This protein binds this small molecule.
Small molecule (SMILES): CC(=O)N[C@@H]1[C@@H](O)[C@H](O)[C@@H](CO)O[C@H]1O

Sequence of chain 1.A:
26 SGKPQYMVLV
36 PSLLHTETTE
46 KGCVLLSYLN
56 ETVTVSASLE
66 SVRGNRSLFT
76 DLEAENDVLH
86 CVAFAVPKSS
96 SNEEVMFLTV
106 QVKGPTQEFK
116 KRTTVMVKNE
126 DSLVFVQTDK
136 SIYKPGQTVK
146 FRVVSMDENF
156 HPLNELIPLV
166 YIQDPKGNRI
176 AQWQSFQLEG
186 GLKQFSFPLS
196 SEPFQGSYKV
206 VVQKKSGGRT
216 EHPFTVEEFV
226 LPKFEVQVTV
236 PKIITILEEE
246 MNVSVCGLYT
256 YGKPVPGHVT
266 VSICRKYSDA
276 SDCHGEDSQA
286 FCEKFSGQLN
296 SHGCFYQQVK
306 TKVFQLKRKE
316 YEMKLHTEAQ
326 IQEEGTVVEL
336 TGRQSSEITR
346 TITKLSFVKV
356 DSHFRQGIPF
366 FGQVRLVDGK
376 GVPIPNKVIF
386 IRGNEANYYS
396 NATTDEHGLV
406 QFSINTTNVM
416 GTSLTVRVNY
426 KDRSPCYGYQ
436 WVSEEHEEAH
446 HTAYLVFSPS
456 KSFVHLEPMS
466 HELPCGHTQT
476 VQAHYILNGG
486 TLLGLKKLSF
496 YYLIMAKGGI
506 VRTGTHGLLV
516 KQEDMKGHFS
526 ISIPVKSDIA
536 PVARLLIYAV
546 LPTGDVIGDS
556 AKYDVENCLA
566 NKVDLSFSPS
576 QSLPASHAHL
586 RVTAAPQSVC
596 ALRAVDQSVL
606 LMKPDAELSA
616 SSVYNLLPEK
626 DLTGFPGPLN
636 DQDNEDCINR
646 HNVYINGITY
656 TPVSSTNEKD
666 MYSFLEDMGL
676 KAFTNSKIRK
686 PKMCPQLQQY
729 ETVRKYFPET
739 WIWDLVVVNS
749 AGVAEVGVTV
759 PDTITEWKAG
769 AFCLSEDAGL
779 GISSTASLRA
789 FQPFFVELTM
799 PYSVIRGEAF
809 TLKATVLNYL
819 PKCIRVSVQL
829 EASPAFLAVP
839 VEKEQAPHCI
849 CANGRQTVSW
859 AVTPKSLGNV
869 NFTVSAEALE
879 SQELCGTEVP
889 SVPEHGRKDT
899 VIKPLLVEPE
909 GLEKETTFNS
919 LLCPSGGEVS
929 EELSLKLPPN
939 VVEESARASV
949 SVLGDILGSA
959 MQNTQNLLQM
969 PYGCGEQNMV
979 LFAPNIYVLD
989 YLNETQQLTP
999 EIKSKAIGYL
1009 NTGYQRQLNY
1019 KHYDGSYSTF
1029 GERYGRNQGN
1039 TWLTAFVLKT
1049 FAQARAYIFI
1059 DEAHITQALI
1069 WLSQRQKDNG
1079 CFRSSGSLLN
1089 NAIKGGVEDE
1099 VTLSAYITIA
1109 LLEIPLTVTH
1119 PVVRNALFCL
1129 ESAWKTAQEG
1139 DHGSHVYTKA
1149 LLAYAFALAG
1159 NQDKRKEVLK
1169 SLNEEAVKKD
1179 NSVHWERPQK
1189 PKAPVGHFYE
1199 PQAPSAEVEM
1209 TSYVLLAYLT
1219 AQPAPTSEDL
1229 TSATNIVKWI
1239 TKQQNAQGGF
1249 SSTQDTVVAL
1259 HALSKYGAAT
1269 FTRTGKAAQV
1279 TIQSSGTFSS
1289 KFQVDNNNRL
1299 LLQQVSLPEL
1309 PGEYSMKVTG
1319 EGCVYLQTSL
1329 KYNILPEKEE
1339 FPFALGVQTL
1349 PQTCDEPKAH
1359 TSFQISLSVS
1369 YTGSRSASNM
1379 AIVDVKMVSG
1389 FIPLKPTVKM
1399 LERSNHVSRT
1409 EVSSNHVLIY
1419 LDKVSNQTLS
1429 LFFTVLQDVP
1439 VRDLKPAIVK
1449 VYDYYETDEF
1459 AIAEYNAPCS

Binding-site contacts:
Ligand atom C1 contacts residue GLU992 of chain 1.A at 4.1 Å.
Ligand atom C6 contacts residue ALA1266 of chain 1.A at 4.0 Å (hydrophobic).
Ligand atom C5 contacts residue GLU992 of chain 1.A at 4.3 Å.
Ligand atom C5 contacts residue ASN991 of chain 1.A at 3.3 Å.
Ligand atom O6 contacts residue ALA1266 of chain 1.A at 4.1 Å.
Ligand atom C7 contacts residue ASN991 of chain 1.A at 3.6 Å.
Ligand atom O6 contacts residue GLN994 of chain 1.A at 2.6 Å (h-bond).
Ligand atom C6 contacts residue GLY1265 of chain 1.A at 3.8 Å.
Ligand atom O6 contacts residue GLU992 of chain 1.A at 2.6 Å (salt-bridge).
Ligand atom O5 contacts residue GLU992 of chain 1.A at 3.3 Å.
Ligand atom C3 contacts residue ASN991 of chain 1.A at 3.5 Å.
Ligand atom C6 contacts residue ASN991 of chain 1.A at 4.4 Å.
Ligand atom N2 contacts residue ASN991 of chain 1.A at 2.8 Å (h-bond).
Ligand atom O5 contacts residue ASN991 of chain 1.A at 2.0 Å (h-bond).
Ligand atom O6 contacts residue ASN991 of chain 1.A at 4.2 Å.
Ligand atom C6 contacts residue GLU992 of chain 1.A at 3.8 Å.
Ligand atom C1 contacts residue ASN991 of chain 1.A at 1.1 Å.
Ligand atom C6 contacts residue PHE1269 of chain 1.A at 4.5 Å (hydrophobic).
Ligand atom O6 contacts residue PHE1269 of chain 1.A at 4.5 Å.
Ligand atom O5 contacts residue GLN994 of chain 1.A at 4.0 Å.
Ligand atom C5 contacts residue GLN994 of chain 1.A at 4.1 Å.
Ligand atom C2 contacts residue ASN991 of chain 1.A at 2.2 Å.
Ligand atom O6 contacts residue GLY1265 of chain 1.A at 3.2 Å (h-bond).
Ligand atom C4 contacts residue ASN991 of chain 1.A at 3.9 Å.
Ligand atom O7 contacts residue ASN991 of chain 1.A at 3.4 Å (h-bond).
Ligand atom C6 contacts residue GLN994 of chain 1.A at 3.9 Å.